Sequence of chain 1.C:
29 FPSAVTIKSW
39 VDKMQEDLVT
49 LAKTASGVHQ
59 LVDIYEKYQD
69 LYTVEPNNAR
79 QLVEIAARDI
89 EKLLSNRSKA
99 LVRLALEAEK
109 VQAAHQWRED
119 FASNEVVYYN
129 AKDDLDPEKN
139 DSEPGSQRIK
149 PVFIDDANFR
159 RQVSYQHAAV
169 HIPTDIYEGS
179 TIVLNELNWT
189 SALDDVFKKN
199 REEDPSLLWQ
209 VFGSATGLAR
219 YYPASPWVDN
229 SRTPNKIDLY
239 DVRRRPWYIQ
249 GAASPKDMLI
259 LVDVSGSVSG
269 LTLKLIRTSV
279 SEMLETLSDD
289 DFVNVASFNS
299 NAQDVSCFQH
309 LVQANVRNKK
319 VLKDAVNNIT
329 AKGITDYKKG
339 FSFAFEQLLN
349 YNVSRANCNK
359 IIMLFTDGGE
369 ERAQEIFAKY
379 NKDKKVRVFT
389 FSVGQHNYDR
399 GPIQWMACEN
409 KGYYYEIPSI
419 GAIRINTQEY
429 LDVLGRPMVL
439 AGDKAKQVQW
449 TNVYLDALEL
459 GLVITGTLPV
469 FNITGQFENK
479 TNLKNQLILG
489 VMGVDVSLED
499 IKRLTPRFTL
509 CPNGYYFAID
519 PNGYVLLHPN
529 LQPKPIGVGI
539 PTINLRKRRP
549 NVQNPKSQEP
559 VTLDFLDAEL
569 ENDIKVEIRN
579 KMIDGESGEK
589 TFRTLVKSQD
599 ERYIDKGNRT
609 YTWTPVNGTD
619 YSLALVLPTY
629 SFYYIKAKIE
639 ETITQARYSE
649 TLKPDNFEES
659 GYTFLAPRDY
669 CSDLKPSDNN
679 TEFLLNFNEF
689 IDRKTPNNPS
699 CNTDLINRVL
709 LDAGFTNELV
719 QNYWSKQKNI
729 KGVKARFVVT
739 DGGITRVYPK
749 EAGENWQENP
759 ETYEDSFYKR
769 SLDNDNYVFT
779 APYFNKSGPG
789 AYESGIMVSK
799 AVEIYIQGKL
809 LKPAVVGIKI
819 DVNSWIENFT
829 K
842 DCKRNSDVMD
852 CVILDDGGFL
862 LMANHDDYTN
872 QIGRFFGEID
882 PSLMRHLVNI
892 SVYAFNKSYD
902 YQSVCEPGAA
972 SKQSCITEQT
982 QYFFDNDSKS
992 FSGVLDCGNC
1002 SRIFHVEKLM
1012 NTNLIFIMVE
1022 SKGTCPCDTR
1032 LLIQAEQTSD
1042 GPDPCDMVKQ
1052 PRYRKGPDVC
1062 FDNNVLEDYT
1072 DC

This protein binds this small molecule.
Small molecule (SMILES): CC(=O)N[C@@H]1[C@@H](O)[C@H](O)[C@@H](CO)O[C@H]1O

Binding-site contacts:
Ligand atom C3 contacts residue ARG591 of chain 1.C at 3.9 Å.
Ligand atom C6 contacts residue ASN606 of chain 1.C at 4.5 Å.
Ligand atom C2 contacts residue ARG591 of chain 1.C at 3.4 Å.
Ligand atom C2 contacts residue ASN606 of chain 1.C at 2.7 Å.
Ligand atom C8 contacts residue LYS604 of chain 1.C at 4.3 Å.
Ligand atom C3 contacts residue ASN606 of chain 1.C at 3.9 Å.
Ligand atom N2 contacts residue ASN606 of chain 1.C at 3.3 Å.
Ligand atom C8 contacts residue ASP771 of chain 1.C at 4.4 Å.
Ligand atom C8 contacts residue ASN606 of chain 1.C at 4.3 Å.
Ligand atom O5 contacts residue ASN606 of chain 1.C at 2.2 Å (h-bond).
Ligand atom C1 contacts residue ASN606 of chain 1.C at 1.5 Å.
Ligand atom C8 contacts residue ARG591 of chain 1.C at 3.4 Å.
Ligand atom C7 contacts residue ARG591 of chain 1.C at 3.5 Å.
Ligand atom C7 contacts residue ASN606 of chain 1.C at 3.9 Å.
Ligand atom C1 contacts residue ARG591 of chain 1.C at 3.4 Å.
Ligand atom C4 contacts residue ASN606 of chain 1.C at 4.2 Å.
Ligand atom N2 contacts residue ARG591 of chain 1.C at 2.6 Å (salt-bridge).
Ligand atom C5 contacts residue ASN606 of chain 1.C at 3.5 Å.